Binding-site contacts:
Ligand atom C8 contacts residue ALA297 of chain 1.C at 3.9 Å (hydrophobic).
Ligand atom C8 contacts residue SER298 of chain 1.C at 4.0 Å.
Ligand atom C8 contacts residue GLU246 of chain 1.C at 3.8 Å.
Ligand atom O6 contacts residue GLU245 of chain 1.C at 4.5 Å.
Ligand atom N2 contacts residue GLU246 of chain 1.C at 3.9 Å.
Ligand atom C7 contacts residue GLU246 of chain 1.C at 3.9 Å.
Ligand atom O7 contacts residue PRO430 of chain 1.C at 4.2 Å.
Ligand atom C8 contacts residue ASN296 of chain 1.C at 3.3 Å.
Ligand atom C4 contacts residue ASN296 of chain 1.C at 4.1 Å.
Ligand atom C7 contacts residue ASN296 of chain 1.C at 3.9 Å.
Ligand atom C3 contacts residue ASN296 of chain 1.C at 3.8 Å.
Ligand atom C3 contacts residue GLU246 of chain 1.C at 3.8 Å.
Ligand atom O5 contacts residue ASN296 of chain 1.C at 2.3 Å (h-bond).
Ligand atom C5 contacts residue ASN296 of chain 1.C at 3.6 Å.
Ligand atom O4 contacts residue GLU246 of chain 1.C at 4.4 Å.
Ligand atom N2 contacts residue ASN296 of chain 1.C at 3.1 Å (h-bond).
Ligand atom O7 contacts residue GLU245 of chain 1.C at 3.8 Å.
Ligand atom C7 contacts residue GLU245 of chain 1.C at 4.5 Å.
Ligand atom C8 contacts residue PRO315 of chain 1.C at 3.5 Å (hydrophobic).
Ligand atom C8 contacts residue PRO430 of chain 1.C at 4.5 Å (hydrophobic).
Ligand atom C2 contacts residue ASN296 of chain 1.C at 2.5 Å.
Ligand atom C7 contacts residue PRO315 of chain 1.C at 4.3 Å (hydrophobic).
Ligand atom O3 contacts residue GLU246 of chain 1.C at 3.3 Å (salt-bridge).
Ligand atom C1 contacts residue ASN296 of chain 1.C at 1.4 Å.

This small molecule binds to this protein.
Small molecule (SMILES): CC(=O)N[C@H]1[C@H](O[C@H]2[C@H](O)[C@@H](NC(C)=O)CO[C@@H]2CO)O[C@H](CO)[C@@H](O)[C@@H]1O

Sequence of chain 1.C:
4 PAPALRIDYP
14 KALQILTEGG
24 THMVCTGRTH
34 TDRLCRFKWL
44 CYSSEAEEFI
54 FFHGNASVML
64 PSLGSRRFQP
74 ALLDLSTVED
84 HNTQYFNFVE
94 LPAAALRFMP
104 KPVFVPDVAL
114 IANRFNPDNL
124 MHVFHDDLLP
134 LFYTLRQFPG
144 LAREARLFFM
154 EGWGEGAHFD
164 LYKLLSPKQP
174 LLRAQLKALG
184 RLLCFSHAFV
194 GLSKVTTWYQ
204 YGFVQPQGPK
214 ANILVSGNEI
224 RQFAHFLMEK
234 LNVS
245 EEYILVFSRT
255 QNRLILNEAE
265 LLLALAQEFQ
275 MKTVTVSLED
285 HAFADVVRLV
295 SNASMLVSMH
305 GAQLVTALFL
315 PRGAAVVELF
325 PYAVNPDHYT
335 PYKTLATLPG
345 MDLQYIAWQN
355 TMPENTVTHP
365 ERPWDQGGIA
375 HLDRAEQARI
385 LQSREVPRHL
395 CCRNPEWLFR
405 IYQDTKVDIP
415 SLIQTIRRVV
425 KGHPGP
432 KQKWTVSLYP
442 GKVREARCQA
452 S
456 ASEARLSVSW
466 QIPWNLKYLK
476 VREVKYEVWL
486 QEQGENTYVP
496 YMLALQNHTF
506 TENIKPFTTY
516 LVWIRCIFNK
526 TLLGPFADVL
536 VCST